Sequence of chain 1.B:
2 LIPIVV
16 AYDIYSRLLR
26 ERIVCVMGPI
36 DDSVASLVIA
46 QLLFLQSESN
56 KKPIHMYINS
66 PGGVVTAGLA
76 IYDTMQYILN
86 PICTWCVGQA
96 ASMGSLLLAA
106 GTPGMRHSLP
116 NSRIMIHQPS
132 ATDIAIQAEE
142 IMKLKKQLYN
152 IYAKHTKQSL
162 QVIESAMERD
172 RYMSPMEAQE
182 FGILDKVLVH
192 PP

Binding-site contacts:
Ligand atom O25 contacts residue LEU48 of chain 1.A at 3.7 Å.
Ligand atom C11 contacts residue HIS60 of chain 1.B at 3.2 Å.
Ligand atom C19 contacts residue LEU23 of chain 1.B at 3.3 Å (hydrophobic).
Ligand atom N01 contacts residue VAL92 of chain 1.B at 3.1 Å.
Ligand atom C08 contacts residue TYR62 of chain 1.B at 3.5 Å (hydrophobic).
Ligand atom C05 contacts residue TYR82 of chain 1.A at 3.5 Å (hydrophobic).
Ligand atom C26 contacts residue TYR62 of chain 1.B at 3.3 Å (hydrophobic).
Ligand atom C16 contacts residue GLU26 of chain 1.B at 3.8 Å.
Ligand atom C08 contacts residue TRP90 of chain 1.B at 3.9 Å (hydrophobic).
Ligand atom N09 contacts residue TYR62 of chain 1.B at 2.7 Å (h-bond).
Ligand atom C07 contacts residue TYR62 of chain 1.B at 3.5 Å (hydrophobic).
Ligand atom C10 contacts residue TRP90 of chain 1.B at 3.7 Å (hydrophobic).
Ligand atom C02 contacts residue TYR62 of chain 1.B at 3.6 Å (hydrophobic).
Ligand atom N13 contacts residue ILE28 of chain 1.B at 3.7 Å.
Ligand atom C17 contacts residue SER52 of chain 1.A at 3.9 Å.
Ligand atom C27 contacts residue TYR62 of chain 1.B at 3.0 Å (hydrophobic).
Ligand atom C20 contacts residue LEU23 of chain 1.B at 3.8 Å (hydrophobic).
Ligand atom C12 contacts residue ILE28 of chain 1.B at 3.9 Å (hydrophobic).
Ligand atom C04 contacts residue LEU114 of chain 1.B at 3.6 Å (hydrophobic).
Ligand atom CL21 contacts residue LEU23 of chain 1.B at 3.5 Å.
Ligand atom C11 contacts residue TYR62 of chain 1.B at 3.3 Å (hydrophobic).
Ligand atom C02 contacts residue VAL92 of chain 1.B at 3.4 Å (hydrophobic).
Ligand atom C03 contacts residue TYR62 of chain 1.B at 3.9 Å (hydrophobic).
Ligand atom C10 contacts residue TYR62 of chain 1.B at 3.5 Å (hydrophobic).
Ligand atom C17 contacts residue GLU26 of chain 1.B at 3.8 Å.
Ligand atom C19 contacts residue LEU48 of chain 1.A at 3.8 Å (hydrophobic).
Ligand atom C23 contacts residue GLU26 of chain 1.B at 3.4 Å.
Ligand atom C22 contacts residue GLU26 of chain 1.B at 3.7 Å.
Ligand atom C22 contacts residue SER52 of chain 1.A at 3.5 Å.
Ligand atom CL21 contacts residue PHE49 of chain 1.A at 3.6 Å.
Ligand atom C14 contacts residue GLU26 of chain 1.B at 3.5 Å.
Ligand atom C06 contacts residue TYR82 of chain 1.A at 3.2 Å (hydrophobic).
Ligand atom C23 contacts residue SER52 of chain 1.A at 3.2 Å.
Ligand atom C28 contacts residue TYR62 of chain 1.B at 3.1 Å (hydrophobic).
Ligand atom N01 contacts residue TYR62 of chain 1.B at 3.5 Å.
Ligand atom CL21 contacts residue ARG22 of chain 1.B at 3.6 Å.
Ligand atom C12 contacts residue TYR62 of chain 1.B at 3.4 Å (hydrophobic).
Ligand atom C22 contacts residue ARG22 of chain 1.B at 3.5 Å.
Ligand atom C23 contacts residue ARG22 of chain 1.B at 4.0 Å.
Ligand atom C18 contacts residue LEU48 of chain 1.A at 3.8 Å (hydrophobic).

Sequence of chain 1.A:
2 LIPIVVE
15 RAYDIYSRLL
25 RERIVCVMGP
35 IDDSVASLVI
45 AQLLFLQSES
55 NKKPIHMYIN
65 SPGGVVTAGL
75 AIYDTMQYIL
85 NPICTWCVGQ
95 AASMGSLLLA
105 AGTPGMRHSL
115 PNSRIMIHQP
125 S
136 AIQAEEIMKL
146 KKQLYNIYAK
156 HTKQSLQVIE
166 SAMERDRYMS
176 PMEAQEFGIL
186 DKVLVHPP

This small molecule binds to this protein.
Small molecule (SMILES): N#Cc1cccc(CN2CCc3ncn(Cc4ccc(Cl)cc4)c(=O)c3C2)c1